Binding-site contacts:
Ligand atom CAF contacts residue TYR121 of chain 1.A at 3.5 Å (hydrophobic).
Ligand atom CAQ contacts residue ARG74 of chain 1.A at 3.9 Å.
Ligand atom OBL contacts residue GLN80 of chain 1.A at 3.5 Å.
Ligand atom CAI contacts residue CYS79 of chain 1.A at 3.9 Å (hydrophobic).
Ligand atom OBL contacts residue LEU263 of chain 1.A at 3.4 Å.
Ligand atom CBC contacts residue MET158 of chain 1.A at 3.5 Å (hydrophobic).
Ligand atom CBF contacts residue CYS79 of chain 1.A at 3.9 Å (hydrophobic).
Ligand atom CBJ contacts residue HIS243 of chain 1.A at 3.9 Å.
Ligand atom CAK contacts residue CYS79 of chain 1.A at 3.7 Å (hydrophobic).
Ligand atom CBE contacts residue LEU124 of chain 1.A at 3.9 Å (hydrophobic).
Ligand atom CAA contacts residue MET158 of chain 1.A at 3.1 Å (hydrophobic).
Ligand atom CAK contacts residue PHE157 of chain 1.A at 3.5 Å (hydrophobic).
Ligand atom CAO contacts residue GLY78 of chain 1.A at 3.4 Å.
Ligand atom CAB contacts residue MET158 of chain 1.A at 3.1 Å (hydrophobic).
Ligand atom CAN contacts residue LYS161 of chain 1.A at 3.7 Å.
Ligand atom CAJ contacts residue CYS79 of chain 1.A at 3.9 Å (hydrophobic).
Ligand atom CAX contacts residue CYS79 of chain 1.A at 3.9 Å (hydrophobic).
Ligand atom CAG contacts residue HIS243 of chain 1.A at 3.6 Å.
Ligand atom CAW contacts residue ARG82 of chain 1.A at 3.9 Å.
Ligand atom CAW contacts residue CYS79 of chain 1.A at 3.9 Å (hydrophobic).
Ligand atom CAU contacts residue GLY78 of chain 1.A at 3.9 Å.
Ligand atom CAQ contacts residue GLU53 of chain 1.A at 3.7 Å.
Ligand atom CAN contacts residue LEU124 of chain 1.A at 3.9 Å (hydrophobic).
Ligand atom OBM contacts residue PHE76 of chain 1.A at 3.0 Å.
Ligand atom CAW contacts residue GLY78 of chain 1.A at 3.8 Å.
Ligand atom CAR contacts residue ARG74 of chain 1.A at 3.7 Å.
Ligand atom CAI contacts residue PHE76 of chain 1.A at 3.4 Å (hydrophobic).
Ligand atom OBI contacts residue PHE76 of chain 1.A at 3.0 Å.
Ligand atom CAC contacts residue MET158 of chain 1.A at 3.0 Å (hydrophobic).
Ligand atom CBD contacts residue CYS79 of chain 1.A at 3.8 Å (hydrophobic).
Ligand atom CAL contacts residue HIS243 of chain 1.A at 3.1 Å.
Ligand atom CBB contacts residue ILE75 of chain 1.A at 3.7 Å (hydrophobic).
Ligand atom CAA contacts residue PHE157 of chain 1.A at 3.7 Å (hydrophobic).
Ligand atom CAY contacts residue CYS79 of chain 1.A at 3.8 Å (hydrophobic).
Ligand atom CBK contacts residue GLN80 of chain 1.A at 3.5 Å.
Ligand atom CAJ contacts residue PHE76 of chain 1.A at 3.0 Å (hydrophobic).
Ligand atom CAJ contacts residue PHE157 of chain 1.A at 3.8 Å (hydrophobic).
Ligand atom CAI contacts residue HIS243 of chain 1.A at 3.3 Å.
Ligand atom OBI contacts residue HIS243 of chain 1.A at 3.6 Å.
Ligand atom OBM contacts residue GLN80 of chain 1.A at 3.5 Å.

Sequence of chain 1.A:
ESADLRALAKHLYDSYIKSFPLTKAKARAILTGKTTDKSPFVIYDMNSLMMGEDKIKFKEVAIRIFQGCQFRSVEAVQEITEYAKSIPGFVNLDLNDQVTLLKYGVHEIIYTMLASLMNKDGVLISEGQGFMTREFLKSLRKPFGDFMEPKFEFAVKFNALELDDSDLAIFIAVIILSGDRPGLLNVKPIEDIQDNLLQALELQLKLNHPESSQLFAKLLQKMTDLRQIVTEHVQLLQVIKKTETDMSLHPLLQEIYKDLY

A protein and the small-molecule ligand that binds it are described below.
Small molecule (SMILES): CCCc1c(OCCCn2ccc3cc(OCC(=O)O)ccc32)ccc2cc(C(=O)c3ccccc3)ccc12